Sequence of chain 2.A:
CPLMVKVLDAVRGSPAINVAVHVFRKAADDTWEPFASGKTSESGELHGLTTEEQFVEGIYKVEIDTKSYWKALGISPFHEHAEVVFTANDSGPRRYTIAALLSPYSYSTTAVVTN

Binding-site contacts:
Ligand atom C7' contacts residue OFL1 of chain 2.C at 0.6 Å.
Ligand atom C2 contacts residue LYS15 of chain 2.A at 3.2 Å.
Ligand atom C6 contacts residue ALA108 of chain 1.A at 3.6 Å (hydrophobic).
Ligand atom C7 contacts residue ALA108 of chain 2.A at 3.5 Å (hydrophobic).
Ligand atom F3 contacts residue ALA109 of chain 2.A at 3.3 Å.
Ligand atom C1 contacts residue LEU17 of chain 2.A at 3.7 Å (hydrophobic).
Ligand atom C7 contacts residue OFL1 of chain 2.C at 0.5 Å.
Ligand atom C2' contacts residue ALA108 of chain 1.A at 3.7 Å (hydrophobic).
Ligand atom C1' contacts residue OFL1 of chain 2.C at 0.6 Å.
Ligand atom F2 contacts residue ALA108 of chain 2.A at 3.1 Å.
Ligand atom C6 contacts residue OFL1 of chain 2.C at 1.2 Å.
Ligand atom O2 contacts residue OFL1 of chain 2.C at 1.5 Å.
Ligand atom F1 contacts residue SER117 of chain 2.A at 3.3 Å.
Ligand atom F1 contacts residue OFL1 of chain 2.C at 0.8 Å.
Ligand atom C3' contacts residue OFL1 of chain 2.C at 0.9 Å.
Ligand atom C4' contacts residue OFL1 of chain 2.C at 1.0 Å.
Ligand atom C7 contacts residue LEU17 of chain 1.A at 3.5 Å (hydrophobic).
Ligand atom C4 contacts residue OFL1 of chain 2.C at 1.2 Å.
Ligand atom N contacts residue LEU17 of chain 1.A at 3.7 Å.
Ligand atom O1 contacts residue OFL1 of chain 2.C at 1.2 Å.
Ligand atom C3 contacts residue OFL1 of chain 2.C at 0.4 Å.
Ligand atom C6 contacts residue LEU17 of chain 2.A at 3.5 Å (hydrophobic).
Ligand atom C1 contacts residue OFL1 of chain 2.C at 0.5 Å.
Ligand atom C3 contacts residue LYS15 of chain 1.A at 3.5 Å.
Ligand atom O2 contacts residue ALA108 of chain 2.A at 3.0 Å.
Ligand atom C3 contacts residue LYS15 of chain 2.A at 3.5 Å.
Ligand atom O2 contacts residue THR119 of chain 2.A at 3.8 Å.
Ligand atom C5' contacts residue LEU110 of chain 2.A at 3.7 Å (hydrophobic).
Ligand atom F2 contacts residue THR119 of chain 2.A at 3.0 Å.
Ligand atom N contacts residue OFL1 of chain 2.C at 1.3 Å (h-bond).
Ligand atom F3 contacts residue OFL1 of chain 2.C at 1.1 Å.
Ligand atom C5' contacts residue OFL1 of chain 2.C at 0.8 Å.
Ligand atom C2 contacts residue OFL1 of chain 2.C at 1.1 Å.
Ligand atom F3 contacts residue LEU110 of chain 2.A at 3.4 Å.
Ligand atom F1 contacts residue LEU110 of chain 2.A at 3.5 Å.
Ligand atom C5 contacts residue OFL1 of chain 2.C at 0.3 Å.
Ligand atom C2' contacts residue OFL1 of chain 2.C at 0.8 Å.
Ligand atom O2 contacts residue LEU17 of chain 1.A at 3.0 Å.
Ligand atom F2 contacts residue OFL1 of chain 2.C at 1.4 Å.
Ligand atom C6' contacts residue OFL1 of chain 2.C at 1.2 Å.

This protein binds this small molecule.
Small molecule (SMILES): O=C(O)c1ccccc1Nc1ccccc1C(F)(F)F

Sequence of chain 1.A:
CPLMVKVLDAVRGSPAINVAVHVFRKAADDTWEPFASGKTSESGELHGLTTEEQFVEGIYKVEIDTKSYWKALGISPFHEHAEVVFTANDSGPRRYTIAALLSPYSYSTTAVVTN